Binding-site contacts:
Ligand atom CD contacts residue ZDC1 of chain 1.S at 3.3 Å.
Ligand atom N contacts residue SER23 of chain 1.D at 3.4 Å.
Ligand atom CA contacts residue ZDC1 of chain 1.S at 2.4 Å.
Ligand atom N contacts residue ZDC1 of chain 1.S at 1.4 Å.
Ligand atom C contacts residue SER23 of chain 1.D at 4.0 Å.
Ligand atom CA contacts residue SER23 of chain 1.D at 4.2 Å.
Ligand atom CG contacts residue ZDC1 of chain 1.S at 3.2 Å.
Ligand atom NZ contacts residue ASN70 of chain 1.D at 4.3 Å.
Ligand atom N contacts residue ZDC1 of chain 1.S at 4.2 Å.
Ligand atom N contacts residue SER23 of chain 1.D at 4.3 Å.
Ligand atom C contacts residue ZDC1 of chain 1.S at 3.6 Å.
Ligand atom CB contacts residue ZDC1 of chain 1.S at 3.2 Å.
Ligand atom CG contacts residue SER23 of chain 1.D at 4.4 Å.
Ligand atom CB contacts residue SER23 of chain 1.D at 3.4 Å.
Ligand atom C contacts residue SER23 of chain 1.D at 3.4 Å.
Ligand atom O contacts residue ZDC1 of chain 1.S at 4.2 Å.
Ligand atom CA contacts residue SER23 of chain 1.D at 3.6 Å.

This protein binds this small molecule.
Small molecule (SMILES): NCCCC[C@@H](C=O)NC(=O)[C@H](N)CCCCN

Sequence of chain 1.D:
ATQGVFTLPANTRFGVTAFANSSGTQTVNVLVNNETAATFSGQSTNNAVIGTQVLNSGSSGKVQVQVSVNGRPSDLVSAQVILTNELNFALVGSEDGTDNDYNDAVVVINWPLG